Binding-site contacts:
Ligand atom CG2 contacts residue PHE76 of chain 43.B at 3.8 Å (hydrophobic).

Sequence of chain 43.B:
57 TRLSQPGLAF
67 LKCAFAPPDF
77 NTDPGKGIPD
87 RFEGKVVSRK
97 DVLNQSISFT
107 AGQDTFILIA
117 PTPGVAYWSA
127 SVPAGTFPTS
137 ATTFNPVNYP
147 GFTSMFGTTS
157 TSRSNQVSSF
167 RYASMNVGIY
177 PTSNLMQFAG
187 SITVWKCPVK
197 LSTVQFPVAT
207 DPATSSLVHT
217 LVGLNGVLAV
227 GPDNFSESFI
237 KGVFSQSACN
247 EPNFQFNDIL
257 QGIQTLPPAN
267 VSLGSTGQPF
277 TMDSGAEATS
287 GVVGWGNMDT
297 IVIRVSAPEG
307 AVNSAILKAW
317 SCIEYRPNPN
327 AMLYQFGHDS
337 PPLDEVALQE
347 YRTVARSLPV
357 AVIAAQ

This protein binds this small molecule.
Small molecule (SMILES): CC(C)[C@H](NC(=O)[C@H](CCCN=C(N)N)NC(=O)[C@@H](N)CCC(=O)O)C(=O)N[C@H](C=O)CCCCN